The protein below binds the small molecule below.
Small molecule (SMILES): CC(=O)N[C@@H]1[C@@H](O)[C@H](O)[C@@H](CO)O[C@H]1O

Sequence of chain 6.E:
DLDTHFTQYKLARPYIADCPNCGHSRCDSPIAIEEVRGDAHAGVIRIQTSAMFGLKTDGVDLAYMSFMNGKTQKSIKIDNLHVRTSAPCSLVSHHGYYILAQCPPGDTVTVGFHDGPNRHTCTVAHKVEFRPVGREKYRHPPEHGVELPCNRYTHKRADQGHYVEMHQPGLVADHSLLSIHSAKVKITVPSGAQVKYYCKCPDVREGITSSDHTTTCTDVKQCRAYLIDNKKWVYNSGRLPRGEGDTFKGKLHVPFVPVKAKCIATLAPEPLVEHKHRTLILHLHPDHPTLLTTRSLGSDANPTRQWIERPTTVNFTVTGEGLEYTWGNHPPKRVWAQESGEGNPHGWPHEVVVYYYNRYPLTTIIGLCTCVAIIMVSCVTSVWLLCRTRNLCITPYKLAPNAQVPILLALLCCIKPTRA

Binding-site contacts:
Ligand atom C7 contacts residue ASN315 of chain 6.E at 3.3 Å.
Ligand atom C3 contacts residue ASN315 of chain 6.E at 3.8 Å.
Ligand atom C8 contacts residue ILE281 of chain 6.E at 4.5 Å (hydrophobic).
Ligand atom C6 contacts residue THR313 of chain 6.E at 4.5 Å.
Ligand atom O7 contacts residue ASN315 of chain 6.E at 4.2 Å.
Ligand atom C4 contacts residue ASN315 of chain 6.E at 4.3 Å.
Ligand atom N2 contacts residue ASN315 of chain 6.E at 2.8 Å (h-bond).
Ligand atom O5 contacts residue THR313 of chain 6.E at 4.3 Å.
Ligand atom O5 contacts residue ASN315 of chain 6.E at 2.4 Å (h-bond).
Ligand atom C5 contacts residue ASN315 of chain 6.E at 3.7 Å.
Ligand atom C6 contacts residue ASN315 of chain 6.E at 4.5 Å.
Ligand atom C1 contacts residue VAL314 of chain 6.E at 4.4 Å (hydrophobic).
Ligand atom C2 contacts residue ASN315 of chain 6.E at 2.5 Å.
Ligand atom C8 contacts residue ASN315 of chain 6.E at 3.5 Å.
Ligand atom O5 contacts residue VAL314 of chain 6.E at 3.8 Å.
Ligand atom C1 contacts residue ASN315 of chain 6.E at 1.4 Å.